Binding-site contacts:
Ligand atom O2 contacts residue HIS119 of chain 1.A at 3.3 Å (h-bond).
Ligand atom C6 contacts residue HIS94 of chain 1.A at 3.9 Å.
Ligand atom C3 contacts residue GOL1 of chain 1.D at 3.9 Å.
Ligand atom C1 contacts residue LEU197 of chain 1.A at 3.8 Å (hydrophobic).
Ligand atom N1 contacts residue HIS96 of chain 1.A at 3.3 Å (h-bond).
Ligand atom N4 contacts residue PHE130 of chain 1.A at 3.9 Å.
Ligand atom C5 contacts residue GOL1 of chain 1.D at 4.0 Å.
Ligand atom C3 contacts residue LEU197 of chain 1.A at 4.0 Å (hydrophobic).
Ligand atom O2 contacts residue VAL142 of chain 1.A at 3.8 Å.
Ligand atom C5 contacts residue LEU197 of chain 1.A at 3.9 Å (hydrophobic).
Ligand atom C4 contacts residue LEU197 of chain 1.A at 4.0 Å (hydrophobic).
Ligand atom C3 contacts residue THR199 of chain 1.A at 3.2 Å.
Ligand atom C1 contacts residue ZN1 of chain 1.C at 4.1 Å.
Ligand atom C9 contacts residue PRO201 of chain 1.A at 3.8 Å (hydrophobic).
Ligand atom S1 contacts residue THR198 of chain 1.A at 3.9 Å.
Ligand atom C7 contacts residue GOL1 of chain 1.D at 4.0 Å.
Ligand atom C2 contacts residue THR199 of chain 1.A at 3.2 Å.
Ligand atom O1 contacts residue TRP208 of chain 1.A at 3.7 Å.
Ligand atom N1 contacts residue ZN1 of chain 1.C at 1.9 Å.
Ligand atom C1 contacts residue HIS94 of chain 1.A at 4.0 Å.
Ligand atom O2 contacts residue ZN1 of chain 1.C at 3.0 Å.
Ligand atom N1 contacts residue HIS119 of chain 1.A at 3.3 Å (h-bond).
Ligand atom C2 contacts residue LEU197 of chain 1.A at 3.9 Å (hydrophobic).
Ligand atom O2 contacts residue HIS94 of chain 1.A at 3.4 Å.
Ligand atom O1 contacts residue ZN1 of chain 1.C at 4.1 Å.
Ligand atom S1 contacts residue ZN1 of chain 1.C at 3.0 Å.
Ligand atom S1 contacts residue HIS94 of chain 1.A at 3.9 Å.
Ligand atom N1 contacts residue THR198 of chain 1.A at 2.9 Å (h-bond).
Ligand atom O3 contacts residue PHE130 of chain 1.A at 3.3 Å.
Ligand atom C6 contacts residue VAL121 of chain 1.A at 3.8 Å (hydrophobic).
Ligand atom O1 contacts residue LEU197 of chain 1.A at 3.4 Å.
Ligand atom O2 contacts residue VAL121 of chain 1.A at 4.0 Å.
Ligand atom C6 contacts residue LEU197 of chain 1.A at 3.8 Å (hydrophobic).
Ligand atom N1 contacts residue HIS94 of chain 1.A at 3.2 Å (h-bond).
Ligand atom S1 contacts residue HIS119 of chain 1.A at 3.9 Å.
Ligand atom C2 contacts residue GOL1 of chain 1.D at 4.1 Å.
Ligand atom O1 contacts residue THR198 of chain 1.A at 2.9 Å (h-bond).
Ligand atom O2 contacts residue TRP208 of chain 1.A at 4.0 Å.
Ligand atom C5 contacts residue GLN92 of chain 1.A at 3.8 Å.
Ligand atom C4 contacts residue GOL1 of chain 1.D at 3.8 Å.

Sequence of chain 1.A:
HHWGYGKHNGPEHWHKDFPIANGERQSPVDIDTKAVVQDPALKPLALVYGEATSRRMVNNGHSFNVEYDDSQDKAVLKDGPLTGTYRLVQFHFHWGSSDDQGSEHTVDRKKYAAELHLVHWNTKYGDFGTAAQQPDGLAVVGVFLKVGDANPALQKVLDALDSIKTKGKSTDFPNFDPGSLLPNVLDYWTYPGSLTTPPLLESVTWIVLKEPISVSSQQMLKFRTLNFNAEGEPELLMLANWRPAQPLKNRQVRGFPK

This small molecule binds to this protein.
Small molecule (SMILES): NS(=O)(=O)c1ccc(C(=O)NCCc2c[nH]cn2)cc1